Sequence of chain 2.A:
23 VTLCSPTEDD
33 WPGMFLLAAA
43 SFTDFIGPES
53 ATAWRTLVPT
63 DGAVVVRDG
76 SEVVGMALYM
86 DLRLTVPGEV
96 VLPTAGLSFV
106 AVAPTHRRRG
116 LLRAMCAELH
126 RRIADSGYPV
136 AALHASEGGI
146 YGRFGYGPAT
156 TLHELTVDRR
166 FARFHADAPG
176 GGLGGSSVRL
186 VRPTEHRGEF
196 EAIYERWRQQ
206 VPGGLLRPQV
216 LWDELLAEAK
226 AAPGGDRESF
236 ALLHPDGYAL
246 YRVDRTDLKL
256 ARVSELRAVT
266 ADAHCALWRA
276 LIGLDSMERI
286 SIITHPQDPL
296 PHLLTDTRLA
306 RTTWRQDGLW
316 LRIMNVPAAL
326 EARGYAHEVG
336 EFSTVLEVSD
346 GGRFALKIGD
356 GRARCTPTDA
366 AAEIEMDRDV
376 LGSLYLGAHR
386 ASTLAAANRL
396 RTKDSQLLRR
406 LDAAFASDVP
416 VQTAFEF

Binding-site contacts:
Ligand atom C9 contacts residue ASP46 of chain 2.A at 3.9 Å.
Ligand atom C14 contacts residue SER103 of chain 2.A at 3.8 Å.
Ligand atom C4 contacts residue SER103 of chain 2.A at 3.4 Å.
Ligand atom C2 contacts residue TRP56 of chain 2.A at 3.8 Å (hydrophobic).
Ligand atom C17 contacts residue TRP56 of chain 2.A at 3.4 Å (hydrophobic).
Ligand atom C3 contacts residue LEU83 of chain 2.A at 3.9 Å (hydrophobic).
Ligand atom C10 contacts residue ASP46 of chain 2.A at 3.1 Å.
Ligand atom C13 contacts residue PHE44 of chain 2.A at 3.9 Å (hydrophobic).
Ligand atom C6 contacts residue PHE104 of chain 2.A at 3.9 Å (hydrophobic).
Ligand atom C15 contacts residue PHE422 of chain 2.A at 3.4 Å (hydrophobic).
Ligand atom C1 contacts residue TRP56 of chain 2.A at 3.8 Å (hydrophobic).
Ligand atom C9 contacts residue PHE47 of chain 2.A at 4.1 Å (hydrophobic).
Ligand atom O1 contacts residue PHE104 of chain 2.A at 3.5 Å.
Ligand atom C2 contacts residue LEU83 of chain 2.A at 3.6 Å (hydrophobic).
Ligand atom C3 contacts residue MET85 of chain 2.A at 3.7 Å (hydrophobic).
Ligand atom C19 contacts residue GLU421 of chain 2.A at 4.0 Å.
Ligand atom C8 contacts residue PHE47 of chain 2.A at 4.0 Å (hydrophobic).
Ligand atom C16 contacts residue PHE422 of chain 2.A at 3.2 Å (hydrophobic).
Ligand atom N2 contacts residue TRP56 of chain 2.A at 3.6 Å.
Ligand atom C2 contacts residue VAL60 of chain 2.A at 4.1 Å (hydrophobic).
Ligand atom C20 contacts residue PHE104 of chain 2.A at 3.5 Å (hydrophobic).
Ligand atom CL1 contacts residue TRP33 of chain 2.A at 3.7 Å.
Ligand atom C11 contacts residue ASP46 of chain 2.A at 3.9 Å.
Ligand atom C10 contacts residue PHE47 of chain 2.A at 3.7 Å (hydrophobic).
Ligand atom C3 contacts residue SER103 of chain 2.A at 3.5 Å.
Ligand atom C6 contacts residue SER52 of chain 2.A at 3.8 Å.
Ligand atom CL1 contacts residue LEU83 of chain 2.A at 4.0 Å.
Ligand atom C20 contacts residue TRP56 of chain 2.A at 3.7 Å (hydrophobic).
Ligand atom C5 contacts residue PHE104 of chain 2.A at 3.6 Å (hydrophobic).
Ligand atom C1 contacts residue PHE104 of chain 2.A at 4.0 Å (hydrophobic).
Ligand atom C20 contacts residue ALA53 of chain 2.A at 3.9 Å (hydrophobic).
Ligand atom C14 contacts residue PHE422 of chain 2.A at 3.3 Å (hydrophobic).
Ligand atom C6 contacts residue TRP56 of chain 2.A at 4.0 Å (hydrophobic).
Ligand atom C4 contacts residue TRP56 of chain 2.A at 3.6 Å (hydrophobic).
Ligand atom C5 contacts residue TRP56 of chain 2.A at 3.6 Å (hydrophobic).
Ligand atom CL1 contacts residue ARG57 of chain 2.A at 3.7 Å.
Ligand atom CL1 contacts residue ALA53 of chain 2.A at 3.9 Å.
Ligand atom C11 contacts residue PHE44 of chain 2.A at 3.9 Å (hydrophobic).
Ligand atom C8 contacts residue SER52 of chain 2.A at 3.8 Å.
Ligand atom C3 contacts residue TRP56 of chain 2.A at 3.7 Å (hydrophobic).

This small molecule binds to this protein.
Small molecule (SMILES): Clc1cccc(COc2ccccc2CNCc2ccncc2)c1